Binding-site contacts:
Ligand atom P contacts residue TYR39 of chain 1.E at 3.6 Å.
Ligand atom N3 contacts residue TRP34 of chain 1.E at 3.4 Å (h-bond).
Ligand atom N9 contacts residue ARG35 of chain 1.E at 3.5 Å.
Ligand atom OP2 contacts residue ARG35 of chain 1.E at 3.6 Å.
Ligand atom P contacts residue GLY64 of chain 1.E at 3.8 Å.
Ligand atom OP1 contacts residue ILE65 of chain 1.E at 3.8 Å.
Ligand atom OP3 contacts residue LYS72 of chain 1.E at 2.8 Å (salt-bridge).
Ligand atom OP1 contacts residue TYR39 of chain 1.E at 2.5 Å (h-bond).
Ligand atom C4 contacts residue TRP34 of chain 1.E at 3.5 Å (hydrophobic).
Ligand atom O6 contacts residue TRP34 of chain 1.E at 3.5 Å.
Ligand atom C5 contacts residue TRP34 of chain 1.E at 3.7 Å (hydrophobic).
Ligand atom C5' contacts residue GLY64 of chain 1.E at 3.4 Å.
Ligand atom C4 contacts residue ARG35 of chain 1.E at 3.8 Å.
Ligand atom N1 contacts residue TRP34 of chain 1.E at 3.6 Å (h-bond).
Ligand atom O4' contacts residue ARG35 of chain 1.E at 3.4 Å.
Ligand atom OP1 contacts residue MET69 of chain 1.E at 3.0 Å (h-bond).
Ligand atom OP1 contacts residue ARG68 of chain 1.E at 3.8 Å.
Ligand atom C5' contacts residue ARG68 of chain 1.E at 3.7 Å.
Ligand atom N7 contacts residue ARG35 of chain 1.E at 3.7 Å.
Ligand atom N2 contacts residue GLY38 of chain 1.E at 3.9 Å.
Ligand atom O3' contacts residue GLY64 of chain 1.E at 3.5 Å.
Ligand atom C8 contacts residue ARG35 of chain 1.E at 3.5 Å.
Ligand atom C3' contacts residue GLY64 of chain 1.E at 3.8 Å.
Ligand atom OP2 contacts residue ARG68 of chain 1.E at 3.4 Å.
Ligand atom OP1 contacts residue PRO63 of chain 1.E at 3.6 Å.
Ligand atom C4' contacts residue TYR39 of chain 1.E at 3.7 Å (hydrophobic).
Ligand atom O4' contacts residue TYR39 of chain 1.E at 3.6 Å.
Ligand atom C6 contacts residue TRP34 of chain 1.E at 3.7 Å (hydrophobic).
Ligand atom OP1 contacts residue GLY64 of chain 1.E at 2.7 Å (h-bond).
Ligand atom P contacts residue LYS72 of chain 1.E at 3.7 Å.
Ligand atom N3 contacts residue GLY38 of chain 1.E at 3.2 Å.
Ligand atom C1' contacts residue ARG35 of chain 1.E at 3.5 Å.
Ligand atom C5 contacts residue ARG35 of chain 1.E at 3.8 Å.
Ligand atom OP1 contacts residue TYR27 of chain 1.E at 2.7 Å (h-bond).
Ligand atom OP3 contacts residue ARG68 of chain 1.E at 3.5 Å (salt-bridge).
Ligand atom OP1 contacts residue LYS72 of chain 1.E at 3.6 Å (salt-bridge).
Ligand atom C4' contacts residue GLY64 of chain 1.E at 3.2 Å.
Ligand atom OP1 contacts residue GLY66 of chain 1.E at 3.0 Å (h-bond).
Ligand atom P contacts residue TYR27 of chain 1.E at 3.9 Å.
Ligand atom C2 contacts residue TRP34 of chain 1.E at 3.4 Å (hydrophobic).

The small molecule below binds the protein below.
Small molecule (SMILES): Nc1ccn([C@H]2C[C@H](O[P](=O)(O)OC[C@H]3O[C@@H](n4cnc5c(=O)nc(N)[nH]c54)C[C@@H]3O)[C@@H](CO[P](=O)(O)O[C@H]3C[C@H](n4ccc(N)nc4=O)O[C@@H]3CO[P](=O)(O)O[C@H]3C[C@H](n4cnc5c(=O)nc(N)[nH]c54)O[C@@H]3COP(=O)(O)O)O2)c(=O)n1

Sequence of chain 1.E:
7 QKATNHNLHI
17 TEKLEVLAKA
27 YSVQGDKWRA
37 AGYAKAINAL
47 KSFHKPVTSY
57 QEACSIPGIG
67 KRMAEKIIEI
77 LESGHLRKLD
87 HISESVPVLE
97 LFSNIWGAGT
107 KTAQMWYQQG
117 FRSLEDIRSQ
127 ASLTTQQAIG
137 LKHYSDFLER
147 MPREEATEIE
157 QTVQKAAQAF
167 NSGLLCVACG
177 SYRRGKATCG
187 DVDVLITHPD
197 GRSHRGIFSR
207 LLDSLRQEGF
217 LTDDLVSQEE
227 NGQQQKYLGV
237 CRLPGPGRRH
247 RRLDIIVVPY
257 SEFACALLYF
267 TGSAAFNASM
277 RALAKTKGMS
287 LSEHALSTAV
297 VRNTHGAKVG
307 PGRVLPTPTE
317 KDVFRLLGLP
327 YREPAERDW